Sequence of chain 1.B:
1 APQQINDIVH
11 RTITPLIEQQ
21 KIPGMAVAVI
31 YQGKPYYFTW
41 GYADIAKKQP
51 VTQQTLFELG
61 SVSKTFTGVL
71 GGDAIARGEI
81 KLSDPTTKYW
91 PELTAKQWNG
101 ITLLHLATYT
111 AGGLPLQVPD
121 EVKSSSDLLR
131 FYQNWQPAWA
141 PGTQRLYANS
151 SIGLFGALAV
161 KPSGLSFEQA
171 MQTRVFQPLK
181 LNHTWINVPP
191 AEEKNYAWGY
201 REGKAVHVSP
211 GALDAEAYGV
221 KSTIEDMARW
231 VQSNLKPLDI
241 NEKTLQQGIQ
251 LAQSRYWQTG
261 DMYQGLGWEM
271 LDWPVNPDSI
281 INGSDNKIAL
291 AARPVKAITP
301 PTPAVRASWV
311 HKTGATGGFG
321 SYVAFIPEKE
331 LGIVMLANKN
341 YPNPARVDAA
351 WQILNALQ

A small-molecule ligand and the protein it binds are described below.
Small molecule (SMILES): C[C@@H]1CCC[C@H](C(=O)O)N1C(=O)CCS

Binding-site contacts:
Ligand atom C04 contacts residue LEU290 of chain 1.B at 4.2 Å (hydrophobic).
Ligand atom C03 contacts residue LEU290 of chain 1.B at 4.0 Å (hydrophobic).
Ligand atom C01 contacts residue LEU116 of chain 1.B at 4.0 Å (hydrophobic).
Ligand atom S12 contacts residue VAL208 of chain 1.B at 4.0 Å.
Ligand atom C08 contacts residue ASN149 of chain 1.B at 3.8 Å.
Ligand atom O09 contacts residue ASN149 of chain 1.B at 2.8 Å (h-bond).
Ligand atom C10 contacts residue ALA315 of chain 1.B at 3.4 Å (hydrophobic).
Ligand atom C04 contacts residue ASN286 of chain 1.B at 4.0 Å.
Ligand atom O14 contacts residue GLY314 of chain 1.B at 4.0 Å.
Ligand atom C02 contacts residue GLN117 of chain 1.B at 3.8 Å.
Ligand atom C11 contacts residue ASN149 of chain 1.B at 4.4 Å.
Ligand atom O09 contacts residue GLN117 of chain 1.B at 2.7 Å (h-bond).
Ligand atom C08 contacts residue SER61 of chain 1.B at 4.4 Å.
Ligand atom C01 contacts residue SER61 of chain 1.B at 4.0 Å.
Ligand atom C01 contacts residue LEU290 of chain 1.B at 4.2 Å (hydrophobic).
Ligand atom O15 contacts residue GLY314 of chain 1.B at 3.8 Å.
Ligand atom O14 contacts residue ALA315 of chain 1.B at 3.4 Å.
Ligand atom C08 contacts residue ALA315 of chain 1.B at 4.3 Å (hydrophobic).
Ligand atom C10 contacts residue TYR218 of chain 1.B at 4.4 Å (hydrophobic).
Ligand atom C03 contacts residue LEU116 of chain 1.B at 4.1 Å (hydrophobic).
Ligand atom C11 contacts residue GLN117 of chain 1.B at 4.5 Å.
Ligand atom C13 contacts residue GLY314 of chain 1.B at 4.3 Å.
Ligand atom C11 contacts residue ALA315 of chain 1.B at 4.5 Å (hydrophobic).
Ligand atom C13 contacts residue ALA315 of chain 1.B at 3.3 Å (hydrophobic).
Ligand atom N07 contacts residue SER61 of chain 1.B at 4.3 Å.
Ligand atom S12 contacts residue TYR218 of chain 1.B at 4.0 Å.
Ligand atom C10 contacts residue ASN149 of chain 1.B at 4.4 Å.
Ligand atom C06 contacts residue ALA315 of chain 1.B at 3.6 Å (hydrophobic).
Ligand atom O15 contacts residue ALA315 of chain 1.B at 3.0 Å (h-bond).
Ligand atom C02 contacts residue LEU116 of chain 1.B at 4.2 Å (hydrophobic).
Ligand atom N07 contacts residue GLN117 of chain 1.B at 4.2 Å.
Ligand atom C11 contacts residue TYR218 of chain 1.B at 4.0 Å (hydrophobic).
Ligand atom S12 contacts residue THR316 of chain 1.B at 4.0 Å.
Ligand atom C05 contacts residue ALA315 of chain 1.B at 4.4 Å (hydrophobic).
Ligand atom C08 contacts residue GLN117 of chain 1.B at 3.6 Å.
Ligand atom O15 contacts residue SER61 of chain 1.B at 2.6 Å (h-bond).
Ligand atom C01 contacts residue TYR147 of chain 1.B at 3.5 Å (hydrophobic).
Ligand atom C03 contacts residue GLN117 of chain 1.B at 4.2 Å.
Ligand atom N07 contacts residue ALA315 of chain 1.B at 4.3 Å.
Ligand atom C13 contacts residue SER61 of chain 1.B at 3.8 Å.